A small-molecule ligand and the protein it binds are described below.
Small molecule (SMILES): CC(=O)N[C@H]1[C@@H](O[C@H]2[C@H](O[C@@H]3O[C@@H](C)[C@@H](O)[C@@H](O)[C@@H]3O)[C@@H](NC(C)=O)CO[C@@H]2CO)O[C@H](CO)[C@@H](O)[C@@H]1O

Sequence of chain 1.A:
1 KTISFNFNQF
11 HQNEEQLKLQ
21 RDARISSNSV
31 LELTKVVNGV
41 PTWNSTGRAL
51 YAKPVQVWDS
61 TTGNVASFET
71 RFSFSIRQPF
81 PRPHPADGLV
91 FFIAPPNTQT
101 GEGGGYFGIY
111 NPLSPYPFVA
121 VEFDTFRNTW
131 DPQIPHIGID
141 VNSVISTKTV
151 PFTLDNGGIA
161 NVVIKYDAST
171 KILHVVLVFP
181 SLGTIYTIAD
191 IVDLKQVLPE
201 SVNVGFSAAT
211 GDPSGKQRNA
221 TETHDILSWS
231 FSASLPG

Binding-site contacts:
Ligand atom N2 contacts residue ASN219 of chain 1.A at 2.9 Å (h-bond).
Ligand atom O3 contacts residue ARG82 of chain 1.A at 4.3 Å.
Ligand atom O7 contacts residue PRO83 of chain 1.A at 3.1 Å.
Ligand atom O7 contacts residue ARG82 of chain 1.A at 3.8 Å.
Ligand atom O5 contacts residue ASN219 of chain 1.A at 2.1 Å (h-bond).
Ligand atom C1 contacts residue ASN219 of chain 1.A at 1.3 Å.
Ligand atom C2 contacts residue ASN219 of chain 1.A at 2.5 Å.
Ligand atom O5 contacts residue PHE80 of chain 1.A at 3.8 Å.
Ligand atom O6 contacts residue PHE80 of chain 1.A at 3.6 Å.
Ligand atom C1 contacts residue PHE80 of chain 1.A at 4.2 Å (hydrophobic).
Ligand atom C1 contacts residue PRO83 of chain 1.A at 4.4 Å (hydrophobic).
Ligand atom C8 contacts residue GLN217 of chain 1.A at 3.2 Å.
Ligand atom O6 contacts residue ARG82 of chain 1.A at 3.7 Å.
Ligand atom C8 contacts residue PRO83 of chain 1.A at 3.8 Å (hydrophobic).
Ligand atom C4 contacts residue ASN219 of chain 1.A at 4.1 Å.
Ligand atom C7 contacts residue GLN217 of chain 1.A at 4.3 Å.
Ligand atom O6 contacts residue ASN219 of chain 1.A at 4.4 Å.
Ligand atom C6 contacts residue ASN219 of chain 1.A at 4.4 Å.
Ligand atom N2 contacts residue PRO83 of chain 1.A at 3.6 Å.
Ligand atom C7 contacts residue PRO83 of chain 1.A at 3.2 Å (hydrophobic).
Ligand atom C2 contacts residue PRO83 of chain 1.A at 4.0 Å (hydrophobic).
Ligand atom C7 contacts residue ASN219 of chain 1.A at 3.9 Å.
Ligand atom C3 contacts residue ASN219 of chain 1.A at 3.8 Å.
Ligand atom C2 contacts residue ARG82 of chain 1.A at 4.2 Å.
Ligand atom C5 contacts residue ASN219 of chain 1.A at 3.4 Å.
Ligand atom C6 contacts residue PHE80 of chain 1.A at 4.1 Å (hydrophobic).